A small-molecule ligand and the protein it binds are described below.
Small molecule (SMILES): C[C@H](O)[C@H](N)[C@@H]1O[C@](O)(C(=O)O)C[C@H](O)[C@@H]1N

Sequence of chain 1.K:
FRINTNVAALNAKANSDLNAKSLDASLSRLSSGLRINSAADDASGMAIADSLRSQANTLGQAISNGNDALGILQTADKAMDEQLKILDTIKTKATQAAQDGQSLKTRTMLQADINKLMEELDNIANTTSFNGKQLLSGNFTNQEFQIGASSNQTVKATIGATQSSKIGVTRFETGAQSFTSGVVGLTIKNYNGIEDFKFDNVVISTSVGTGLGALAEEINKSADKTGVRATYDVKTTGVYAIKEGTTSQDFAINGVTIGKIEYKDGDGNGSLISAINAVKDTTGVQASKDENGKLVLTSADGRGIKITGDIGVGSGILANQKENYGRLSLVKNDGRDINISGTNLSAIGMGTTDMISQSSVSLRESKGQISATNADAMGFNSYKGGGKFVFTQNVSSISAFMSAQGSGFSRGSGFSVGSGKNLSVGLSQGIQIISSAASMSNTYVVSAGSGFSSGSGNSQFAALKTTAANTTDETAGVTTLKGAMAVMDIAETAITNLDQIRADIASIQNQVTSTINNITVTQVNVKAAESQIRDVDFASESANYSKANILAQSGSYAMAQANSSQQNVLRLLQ

Binding-site contacts:
Ligand atom C3 contacts residue VAL447 of chain 1.K at 4.3 Å (hydrophobic).
Ligand atom O1B contacts residue SER449 of chain 1.K at 2.6 Å (h-bond).
Ligand atom C5 contacts residue SER449 of chain 1.K at 3.9 Å.
Ligand atom C3 contacts residue SER449 of chain 1.K at 2.2 Å.
Ligand atom C4 contacts residue GLY451 of chain 1.K at 3.7 Å.
Ligand atom O4 contacts residue SER449 of chain 1.K at 4.3 Å.
Ligand atom C3 contacts residue SER452 of chain 1.K at 4.1 Å.
Ligand atom C6 contacts residue SER449 of chain 1.K at 3.5 Å.
Ligand atom O4 contacts residue SER452 of chain 1.K at 3.7 Å.
Ligand atom C2 contacts residue SER449 of chain 1.K at 1.4 Å.
Ligand atom O8 contacts residue SER449 of chain 1.K at 4.4 Å.
Ligand atom O1A contacts residue SER449 of chain 1.K at 3.1 Å (h-bond).
Ligand atom C4 contacts residue SER449 of chain 1.K at 3.1 Å.
Ligand atom O4 contacts residue GLY451 of chain 1.K at 4.0 Å.
Ligand atom O1B contacts residue VAL447 of chain 1.K at 3.3 Å.
Ligand atom C4 contacts residue SER452 of chain 1.K at 3.6 Å.
Ligand atom O6 contacts residue SER449 of chain 1.K at 2.7 Å (h-bond).
Ligand atom C1 contacts residue VAL447 of chain 1.K at 4.5 Å (hydrophobic).
Ligand atom C5 contacts residue GLY451 of chain 1.K at 4.4 Å.
Ligand atom O1B contacts residue VAL448 of chain 1.K at 4.0 Å.
Ligand atom C1 contacts residue SER449 of chain 1.K at 2.1 Å.